Binding-site contacts:
Ligand atom N24 contacts residue ILE246 of chain 1.A at 3.4 Å.
Ligand atom C4 contacts residue TYR247 of chain 1.A at 3.7 Å (hydrophobic).
Ligand atom C10 contacts residue GLU275 of chain 1.A at 3.7 Å.
Ligand atom N5 contacts residue MET267 of chain 1.A at 3.6 Å.
Ligand atom C13 contacts residue TYR247 of chain 1.A at 3.6 Å (hydrophobic).
Ligand atom N1 contacts residue MET267 of chain 1.A at 3.5 Å.
Ligand atom N1 contacts residue GLY279 of chain 1.A at 3.5 Å (h-bond).
Ligand atom C17 contacts residue HIS79 of chain 1.A at 3.8 Å.
Ligand atom O29 contacts residue GLN280 of chain 1.A at 2.7 Å (h-bond).
Ligand atom N5 contacts residue GLY279 of chain 1.A at 3.6 Å.
Ligand atom C9 contacts residue PRO266 of chain 1.A at 3.7 Å (hydrophobic).
Ligand atom C10 contacts residue VAL276 of chain 1.A at 3.8 Å (hydrophobic).
Ligand atom C7 contacts residue MET267 of chain 1.A at 3.7 Å (hydrophobic).
Ligand atom C15 contacts residue MET267 of chain 1.A at 3.5 Å (hydrophobic).
Ligand atom N24 contacts residue PHE283 of chain 1.A at 3.5 Å.
Ligand atom C13 contacts residue PHE250 of chain 1.A at 3.7 Å (hydrophobic).
Ligand atom C9 contacts residue LYS272 of chain 1.A at 3.7 Å.
Ligand atom C26 contacts residue LEU229 of chain 1.A at 3.7 Å (hydrophobic).
Ligand atom C28 contacts residue GLN280 of chain 1.A at 3.8 Å.
Ligand atom O21 contacts residue PHE250 of chain 1.A at 3.7 Å.
Ligand atom C4 contacts residue MET267 of chain 1.A at 3.6 Å (hydrophobic).
Ligand atom C23 contacts residue PHE283 of chain 1.A at 3.5 Å (hydrophobic).
Ligand atom C12 contacts residue PHE283 of chain 1.A at 3.6 Å (hydrophobic).
Ligand atom N25 contacts residue ILE246 of chain 1.A at 3.6 Å.
Ligand atom C11 contacts residue TYR247 of chain 1.A at 3.7 Å (hydrophobic).
Ligand atom C12 contacts residue TYR247 of chain 1.A at 3.6 Å (hydrophobic).
Ligand atom C2 contacts residue TYR247 of chain 1.A at 3.4 Å (hydrophobic).
Ligand atom C4 contacts residue GLY279 of chain 1.A at 3.4 Å.
Ligand atom C9 contacts residue GLU275 of chain 1.A at 3.6 Å.
Ligand atom C22 contacts residue PHE283 of chain 1.A at 3.6 Å (hydrophobic).
Ligand atom C2 contacts residue GLY279 of chain 1.A at 3.5 Å.
Ligand atom C27 contacts residue ILE246 of chain 1.A at 3.5 Å (hydrophobic).
Ligand atom C8 contacts residue MET267 of chain 1.A at 3.6 Å (hydrophobic).
Ligand atom C6 contacts residue MET267 of chain 1.A at 3.6 Å (hydrophobic).
Ligand atom C11 contacts residue MET267 of chain 1.A at 3.8 Å (hydrophobic).
Ligand atom C8 contacts residue PRO266 of chain 1.A at 3.6 Å (hydrophobic).
Ligand atom N3 contacts residue MET267 of chain 1.A at 3.8 Å.
Ligand atom O21 contacts residue PHE283 of chain 1.A at 3.6 Å.
Ligand atom C6 contacts residue GLY279 of chain 1.A at 3.7 Å.
Ligand atom N3 contacts residue TYR247 of chain 1.A at 2.5 Å (h-bond).

This protein binds this small molecule.
Small molecule (SMILES): CN1NCC(C(=O)N2CCC2)=C1C(=O)NCCc1nc(-c2ccccc2)nn1C

Sequence of chain 1.A:
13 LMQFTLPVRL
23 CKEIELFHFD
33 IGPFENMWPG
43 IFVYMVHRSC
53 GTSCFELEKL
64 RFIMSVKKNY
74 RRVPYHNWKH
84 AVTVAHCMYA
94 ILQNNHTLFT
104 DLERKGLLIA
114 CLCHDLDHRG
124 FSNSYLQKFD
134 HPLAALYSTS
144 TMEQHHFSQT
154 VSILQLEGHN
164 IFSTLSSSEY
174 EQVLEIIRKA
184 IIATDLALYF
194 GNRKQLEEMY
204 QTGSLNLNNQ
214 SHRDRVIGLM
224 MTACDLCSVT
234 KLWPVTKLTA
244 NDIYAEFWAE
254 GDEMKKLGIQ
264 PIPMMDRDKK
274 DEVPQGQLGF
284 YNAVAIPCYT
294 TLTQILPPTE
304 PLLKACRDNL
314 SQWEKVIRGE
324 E